Sequence of chain 1.B:
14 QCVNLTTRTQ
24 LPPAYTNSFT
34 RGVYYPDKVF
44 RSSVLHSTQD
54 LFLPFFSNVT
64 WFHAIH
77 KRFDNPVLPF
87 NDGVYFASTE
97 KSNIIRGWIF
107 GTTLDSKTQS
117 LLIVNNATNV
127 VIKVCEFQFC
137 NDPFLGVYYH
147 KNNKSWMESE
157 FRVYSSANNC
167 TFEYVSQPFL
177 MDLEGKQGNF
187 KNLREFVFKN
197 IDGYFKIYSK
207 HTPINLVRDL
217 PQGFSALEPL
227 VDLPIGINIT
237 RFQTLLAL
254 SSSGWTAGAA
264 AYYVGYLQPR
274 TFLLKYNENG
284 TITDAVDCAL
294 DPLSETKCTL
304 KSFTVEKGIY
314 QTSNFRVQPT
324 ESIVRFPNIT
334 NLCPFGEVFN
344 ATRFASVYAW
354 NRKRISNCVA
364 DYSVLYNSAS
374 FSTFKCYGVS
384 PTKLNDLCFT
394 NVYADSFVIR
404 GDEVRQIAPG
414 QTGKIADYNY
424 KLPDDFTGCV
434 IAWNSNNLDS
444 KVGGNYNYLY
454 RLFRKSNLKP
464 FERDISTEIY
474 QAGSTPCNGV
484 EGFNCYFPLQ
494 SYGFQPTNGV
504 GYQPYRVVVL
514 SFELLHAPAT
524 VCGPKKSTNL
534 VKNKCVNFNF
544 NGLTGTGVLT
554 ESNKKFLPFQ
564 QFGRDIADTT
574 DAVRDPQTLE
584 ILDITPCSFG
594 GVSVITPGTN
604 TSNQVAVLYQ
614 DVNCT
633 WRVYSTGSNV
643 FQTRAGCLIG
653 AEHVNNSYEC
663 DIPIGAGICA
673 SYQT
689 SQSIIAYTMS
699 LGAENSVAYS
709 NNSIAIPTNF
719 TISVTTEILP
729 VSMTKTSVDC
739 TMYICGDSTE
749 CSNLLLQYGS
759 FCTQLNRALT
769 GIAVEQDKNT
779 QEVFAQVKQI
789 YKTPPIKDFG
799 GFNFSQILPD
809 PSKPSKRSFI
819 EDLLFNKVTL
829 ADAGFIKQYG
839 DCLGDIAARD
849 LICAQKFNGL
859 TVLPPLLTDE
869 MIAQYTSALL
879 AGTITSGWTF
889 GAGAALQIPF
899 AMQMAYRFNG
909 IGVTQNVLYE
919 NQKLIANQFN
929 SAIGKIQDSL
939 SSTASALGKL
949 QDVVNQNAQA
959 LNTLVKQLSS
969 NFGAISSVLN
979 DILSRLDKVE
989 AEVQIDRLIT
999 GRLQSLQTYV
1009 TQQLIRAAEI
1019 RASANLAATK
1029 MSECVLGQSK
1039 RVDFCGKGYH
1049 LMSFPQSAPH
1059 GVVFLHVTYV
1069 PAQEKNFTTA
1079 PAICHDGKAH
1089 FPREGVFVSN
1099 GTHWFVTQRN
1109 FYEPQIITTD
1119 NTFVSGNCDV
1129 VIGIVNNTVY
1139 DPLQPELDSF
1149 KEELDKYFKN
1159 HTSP

The small molecule below binds the protein below.
Small molecule (SMILES): CC(=O)N[C@@H]1[C@@H](O)[C@H](O)[C@@H](CO)O[C@H]1O

Binding-site contacts:
Ligand atom C8 contacts residue ASN61 of chain 1.B at 4.3 Å.
Ligand atom C1 contacts residue TYR28 of chain 1.B at 3.9 Å (hydrophobic).
Ligand atom C3 contacts residue TYR28 of chain 1.B at 4.2 Å (hydrophobic).
Ligand atom C7 contacts residue ASN61 of chain 1.B at 3.1 Å.
Ligand atom C3 contacts residue ASN61 of chain 1.B at 3.8 Å.
Ligand atom O5 contacts residue TYR28 of chain 1.B at 4.4 Å.
Ligand atom O4 contacts residue TYR28 of chain 1.B at 4.5 Å.
Ligand atom C1 contacts residue ASN61 of chain 1.B at 1.5 Å.
Ligand atom O6 contacts residue TYR28 of chain 1.B at 3.7 Å.
Ligand atom C4 contacts residue ASN61 of chain 1.B at 4.3 Å.
Ligand atom O5 contacts residue ASN61 of chain 1.B at 2.5 Å (h-bond).
Ligand atom C5 contacts residue ASN61 of chain 1.B at 3.7 Å.
Ligand atom C5 contacts residue TYR28 of chain 1.B at 4.0 Å (hydrophobic).
Ligand atom O6 contacts residue THR63 of chain 1.B at 4.2 Å.
Ligand atom O6 contacts residue ASN61 of chain 1.B at 4.2 Å.
Ligand atom C2 contacts residue ASN61 of chain 1.B at 2.5 Å.
Ligand atom N2 contacts residue ASN61 of chain 1.B at 2.9 Å (h-bond).
Ligand atom N2 contacts residue TYR28 of chain 1.B at 4.2 Å.
Ligand atom C6 contacts residue TYR28 of chain 1.B at 4.5 Å (hydrophobic).
Ligand atom O7 contacts residue ASN61 of chain 1.B at 3.0 Å (h-bond).